Sequence of chain 1.C:
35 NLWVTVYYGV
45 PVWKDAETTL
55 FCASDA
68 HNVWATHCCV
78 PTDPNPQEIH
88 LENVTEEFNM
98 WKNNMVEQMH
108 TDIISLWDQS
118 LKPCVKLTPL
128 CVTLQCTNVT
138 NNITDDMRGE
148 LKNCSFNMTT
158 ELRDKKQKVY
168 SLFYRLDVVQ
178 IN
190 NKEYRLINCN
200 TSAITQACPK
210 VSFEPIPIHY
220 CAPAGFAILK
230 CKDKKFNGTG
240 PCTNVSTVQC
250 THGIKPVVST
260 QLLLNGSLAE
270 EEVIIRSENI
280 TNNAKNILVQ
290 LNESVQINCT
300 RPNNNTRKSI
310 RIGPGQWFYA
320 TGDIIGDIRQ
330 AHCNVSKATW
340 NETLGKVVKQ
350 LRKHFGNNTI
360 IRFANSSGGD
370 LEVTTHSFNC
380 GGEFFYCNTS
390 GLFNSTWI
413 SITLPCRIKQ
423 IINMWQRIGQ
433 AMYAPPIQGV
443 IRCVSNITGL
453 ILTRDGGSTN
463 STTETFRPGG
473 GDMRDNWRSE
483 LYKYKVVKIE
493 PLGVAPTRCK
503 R

The small molecule below binds the protein below.
Small molecule (SMILES): CC(=O)N[C@@H]1[C@@H](O)[C@H](O)[C@@H](CO)O[C@H]1O

Binding-site contacts:
Ligand atom C5 contacts residue ASN139 of chain 1.C at 3.9 Å.
Ligand atom O7 contacts residue ASN139 of chain 1.C at 3.5 Å (h-bond).
Ligand atom C7 contacts residue ASN139 of chain 1.C at 3.5 Å.
Ligand atom C1 contacts residue ASN139 of chain 1.C at 1.5 Å.
Ligand atom N2 contacts residue ASN139 of chain 1.C at 2.8 Å (h-bond).
Ligand atom C8 contacts residue ASN139 of chain 1.C at 4.4 Å.
Ligand atom C2 contacts residue ASN139 of chain 1.C at 2.5 Å.
Ligand atom O5 contacts residue ASN139 of chain 1.C at 2.5 Å (h-bond).
Ligand atom C4 contacts residue ASN139 of chain 1.C at 4.4 Å.
Ligand atom C3 contacts residue ASN139 of chain 1.C at 3.9 Å.